Sequence of chain 1.T:
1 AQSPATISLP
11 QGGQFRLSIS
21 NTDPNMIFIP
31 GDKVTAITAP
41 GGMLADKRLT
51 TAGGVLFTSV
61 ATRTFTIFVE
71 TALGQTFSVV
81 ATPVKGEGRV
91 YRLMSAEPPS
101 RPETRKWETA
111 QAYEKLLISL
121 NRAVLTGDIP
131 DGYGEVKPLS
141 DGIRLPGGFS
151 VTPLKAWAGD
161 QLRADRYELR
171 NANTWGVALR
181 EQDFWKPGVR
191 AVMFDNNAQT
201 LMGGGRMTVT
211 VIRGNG

Sequence of chain 1.CA:
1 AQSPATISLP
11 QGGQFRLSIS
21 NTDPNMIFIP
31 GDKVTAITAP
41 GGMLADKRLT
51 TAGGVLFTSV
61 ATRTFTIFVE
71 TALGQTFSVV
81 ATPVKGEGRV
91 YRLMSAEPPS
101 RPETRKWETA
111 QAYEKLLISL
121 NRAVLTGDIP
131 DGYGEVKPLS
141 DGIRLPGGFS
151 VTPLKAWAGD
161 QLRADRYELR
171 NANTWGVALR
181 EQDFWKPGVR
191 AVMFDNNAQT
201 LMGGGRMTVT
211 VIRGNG

This protein binds this small molecule.
Small molecule (SMILES): CSCC[C@H](NC(=O)CNC(=O)[C@@H]1CCCN1)C(=O)N[C@@H](CCSC)C(=O)N[C@@H](CC(=O)O)C(=O)N[C@@H](CO)C(=O)N[C@@H](CCC(N)=O)C(=O)N[C@@H](CCC(=O)O)C(=O)N[C@@H](Cc1ccccc1)C(=O)N[C@H](C=O)CO

Binding-site contacts:
Ligand atom CE2 contacts residue VAL55 of chain 1.T at 3.5 Å (hydrophobic).
Ligand atom O contacts residue ALA36 of chain 1.T at 3.0 Å.
Ligand atom CA contacts residue ALA45 of chain 1.CA at 3.7 Å (hydrophobic).
Ligand atom C contacts residue ASP46 of chain 1.CA at 3.6 Å.
Ligand atom OG contacts residue THR38 of chain 1.T at 3.4 Å (h-bond).
Ligand atom O contacts residue ILE37 of chain 1.T at 3.7 Å.
Ligand atom O contacts residue THR35 of chain 1.T at 3.7 Å.
Ligand atom CD2 contacts residue VAL34 of chain 1.T at 3.6 Å (hydrophobic).
Ligand atom CG contacts residue THR35 of chain 1.T at 3.7 Å.
Ligand atom C contacts residue THR35 of chain 1.T at 3.5 Å.
Ligand atom OD2 contacts residue MET43 of chain 1.T at 3.1 Å (h-bond).
Ligand atom CG contacts residue ASP46 of chain 1.CA at 3.7 Å.
Ligand atom CG contacts residue PRO40 of chain 1.T at 3.6 Å (hydrophobic).
Ligand atom N contacts residue ASP46 of chain 1.CA at 3.1 Å (salt-bridge).
Ligand atom CB contacts residue ARG48 of chain 1.CA at 3.6 Å.
Ligand atom CZ contacts residue VAL55 of chain 1.T at 3.6 Å (hydrophobic).
Ligand atom CA contacts residue ASP46 of chain 1.CA at 3.3 Å.
Ligand atom C contacts residue ALA45 of chain 1.CA at 3.8 Å (hydrophobic).
Ligand atom CG contacts residue MET43 of chain 1.T at 3.6 Å (hydrophobic).
Ligand atom O contacts residue ALA39 of chain 1.T at 3.6 Å (h-bond).
Ligand atom CE contacts residue ARG48 of chain 1.CA at 3.3 Å.
Ligand atom OE1 contacts residue LYS47 of chain 1.T at 3.0 Å.
Ligand atom CA contacts residue THR35 of chain 1.T at 3.6 Å.
Ligand atom OD1 contacts residue MET43 of chain 1.T at 3.3 Å (h-bond).
Ligand atom O contacts residue ILE37 of chain 1.T at 3.3 Å (h-bond).
Ligand atom O contacts residue THR58 of chain 1.CA at 3.2 Å.
Ligand atom N contacts residue THR35 of chain 1.T at 2.6 Å (h-bond).
Ligand atom CD2 contacts residue THR35 of chain 1.T at 3.6 Å.
Ligand atom O contacts residue THR38 of chain 1.T at 3.4 Å.
Ligand atom CB contacts residue LEU49 of chain 1.T at 3.5 Å (hydrophobic).
Ligand atom CB contacts residue ASP46 of chain 1.CA at 3.7 Å.
Ligand atom N contacts residue ILE37 of chain 1.T at 3.4 Å (h-bond).
Ligand atom OD2 contacts residue ALA39 of chain 1.T at 3.0 Å (h-bond).
Ligand atom O contacts residue ASP46 of chain 1.CA at 3.6 Å (salt-bridge).
Ligand atom CB contacts residue THR35 of chain 1.T at 3.6 Å.
Ligand atom CA contacts residue THR35 of chain 1.T at 3.4 Å.
Ligand atom OG contacts residue ARG48 of chain 1.CA at 3.4 Å.
Ligand atom CE contacts residue ASP46 of chain 1.CA at 3.2 Å.
Ligand atom O contacts residue ALA45 of chain 1.CA at 3.5 Å.
Ligand atom CA contacts residue ILE37 of chain 1.T at 3.5 Å (hydrophobic).